Sequence of chain 1.F:
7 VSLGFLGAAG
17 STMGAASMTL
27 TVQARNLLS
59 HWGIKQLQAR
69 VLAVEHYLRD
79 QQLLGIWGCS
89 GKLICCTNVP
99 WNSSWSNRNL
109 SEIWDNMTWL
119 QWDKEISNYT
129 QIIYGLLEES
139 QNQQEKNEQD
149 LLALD

Binding-site contacts:
Ligand atom N2 contacts residue GLU57 of chain 1.I at 2.9 Å (salt-bridge).
Ligand atom C4 contacts residue ASN58 of chain 1.I at 4.2 Å.
Ligand atom C3 contacts residue ASN58 of chain 1.I at 3.8 Å.
Ligand atom N2 contacts residue ASN58 of chain 1.I at 2.8 Å (h-bond).
Ligand atom C1 contacts residue ASN58 of chain 1.I at 1.4 Å.
Ligand atom O5 contacts residue GLU57 of chain 1.I at 4.2 Å.
Ligand atom C8 contacts residue GLU57 of chain 1.I at 3.7 Å.
Ligand atom O7 contacts residue SER17 of chain 1.F at 3.3 Å.
Ligand atom C5 contacts residue ASN58 of chain 1.I at 3.7 Å.
Ligand atom C8 contacts residue SER17 of chain 1.F at 4.3 Å.
Ligand atom C7 contacts residue SER17 of chain 1.F at 4.0 Å.
Ligand atom C2 contacts residue ASN58 of chain 1.I at 2.4 Å.
Ligand atom C7 contacts residue ASN58 of chain 1.I at 3.7 Å.
Ligand atom O5 contacts residue ASN58 of chain 1.I at 2.4 Å (h-bond).
Ligand atom C7 contacts residue GLU57 of chain 1.I at 3.7 Å.
Ligand atom C1 contacts residue GLU57 of chain 1.I at 3.3 Å.
Ligand atom O7 contacts residue ASN58 of chain 1.I at 4.2 Å.
Ligand atom C2 contacts residue GLU57 of chain 1.I at 3.7 Å.

Sequence of chain 1.I:
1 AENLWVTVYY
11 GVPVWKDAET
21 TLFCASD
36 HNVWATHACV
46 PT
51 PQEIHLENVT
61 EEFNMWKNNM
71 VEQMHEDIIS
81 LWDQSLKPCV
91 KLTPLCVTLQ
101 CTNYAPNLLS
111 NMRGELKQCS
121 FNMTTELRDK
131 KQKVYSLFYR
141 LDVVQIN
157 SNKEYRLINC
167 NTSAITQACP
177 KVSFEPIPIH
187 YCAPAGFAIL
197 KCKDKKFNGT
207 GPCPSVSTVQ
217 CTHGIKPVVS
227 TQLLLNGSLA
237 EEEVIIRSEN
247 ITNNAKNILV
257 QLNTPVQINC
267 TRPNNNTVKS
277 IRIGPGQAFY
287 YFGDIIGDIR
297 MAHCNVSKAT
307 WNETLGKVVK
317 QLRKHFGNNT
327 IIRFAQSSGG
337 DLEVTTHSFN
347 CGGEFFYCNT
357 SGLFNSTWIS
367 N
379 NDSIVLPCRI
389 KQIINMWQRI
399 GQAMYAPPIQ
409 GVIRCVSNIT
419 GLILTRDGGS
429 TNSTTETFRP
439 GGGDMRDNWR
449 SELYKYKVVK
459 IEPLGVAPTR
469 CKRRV

The protein below binds the small molecule below.
Small molecule (SMILES): CC(=O)N[C@@H]1[C@@H](O)[C@H](O)[C@@H](CO)O[C@H]1O